Binding-site contacts:
Ligand atom NE2 contacts residue GLN174 of chain 1.A at 4.4 Å.
Ligand atom CA contacts residue GLY194 of chain 1.A at 4.0 Å.
Ligand atom CB contacts residue CYS173 of chain 1.A at 3.9 Å (hydrophobic).
Ligand atom CD2 contacts residue SER192 of chain 1.A at 3.7 Å.
Ligand atom N contacts residue TRP193 of chain 1.A at 3.9 Å.
Ligand atom CD2 contacts residue SER177 of chain 1.A at 3.3 Å.
Ligand atom CE1 contacts residue CYS173 of chain 1.A at 4.0 Å (hydrophobic).
Ligand atom N contacts residue GLY204 of chain 1.A at 3.6 Å.
Ligand atom N contacts residue GLY194 of chain 1.A at 4.3 Å.
Ligand atom CA contacts residue CYS173 of chain 1.A at 4.1 Å (hydrophobic).
Ligand atom CE1 contacts residue SER177 of chain 1.A at 4.2 Å.
Ligand atom ND1 contacts residue CYS173 of chain 1.A at 3.4 Å.
Ligand atom N contacts residue CYS173 of chain 1.A at 4.5 Å.
Ligand atom CB contacts residue SER172 of chain 1.A at 3.4 Å.
Ligand atom NE2 contacts residue SER192 of chain 1.A at 4.2 Å.
Ligand atom CD2 contacts residue VAL191 of chain 1.A at 4.2 Å (hydrophobic).
Ligand atom CB contacts residue VAL191 of chain 1.A at 3.8 Å (hydrophobic).
Ligand atom CE1 contacts residue GLN174 of chain 1.A at 3.6 Å.
Ligand atom CG contacts residue TRP193 of chain 1.A at 4.4 Å (hydrophobic).
Ligand atom CA contacts residue SER172 of chain 1.A at 3.4 Å.
Ligand atom CA contacts residue GLY196 of chain 1.A at 4.0 Å.
Ligand atom N contacts residue ASP171 of chain 1.A at 3.4 Å (salt-bridge).
Ligand atom CG contacts residue VAL191 of chain 1.A at 4.3 Å (hydrophobic).
Ligand atom N contacts residue SER172 of chain 1.A at 3.0 Å (h-bond).
Ligand atom CD2 contacts residue TRP193 of chain 1.A at 4.2 Å (hydrophobic).
Ligand atom CA contacts residue TRP193 of chain 1.A at 4.1 Å (hydrophobic).
Ligand atom CG contacts residue GLN174 of chain 1.A at 4.3 Å.
Ligand atom N contacts residue GLY196 of chain 1.A at 4.4 Å.
Ligand atom NE2 contacts residue SER177 of chain 1.A at 3.0 Å (h-bond).
Ligand atom CB contacts residue TRP193 of chain 1.A at 4.3 Å (hydrophobic).
Ligand atom CG contacts residue CYS173 of chain 1.A at 3.9 Å (hydrophobic).
Ligand atom CD2 contacts residue CYS173 of chain 1.A at 4.4 Å (hydrophobic).
Ligand atom ND1 contacts residue GLN174 of chain 1.A at 3.4 Å (h-bond).

A small-molecule ligand and the protein it binds are described below.
Small molecule (SMILES): NCCc1c[nH]cn1

Sequence of chain 1.A:
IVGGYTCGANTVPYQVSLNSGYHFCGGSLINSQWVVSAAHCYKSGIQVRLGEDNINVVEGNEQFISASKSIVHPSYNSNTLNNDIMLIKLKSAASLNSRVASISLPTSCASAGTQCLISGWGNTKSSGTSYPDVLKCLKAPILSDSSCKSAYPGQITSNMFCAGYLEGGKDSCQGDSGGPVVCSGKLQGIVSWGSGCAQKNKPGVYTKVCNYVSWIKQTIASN